Sequence of chain 1.B:
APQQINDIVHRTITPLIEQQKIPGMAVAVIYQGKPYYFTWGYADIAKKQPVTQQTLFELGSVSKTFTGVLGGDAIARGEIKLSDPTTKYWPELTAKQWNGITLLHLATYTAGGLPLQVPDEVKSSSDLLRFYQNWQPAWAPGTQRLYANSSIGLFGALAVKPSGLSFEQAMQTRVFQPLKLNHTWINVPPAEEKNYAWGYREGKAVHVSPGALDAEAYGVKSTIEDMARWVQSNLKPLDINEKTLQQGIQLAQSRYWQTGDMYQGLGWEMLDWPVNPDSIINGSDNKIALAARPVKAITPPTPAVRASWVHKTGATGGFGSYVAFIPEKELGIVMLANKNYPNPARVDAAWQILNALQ

Binding-site contacts:
Ligand atom N09 contacts residue NZ91 of chain 1.K at 3.6 Å.
Ligand atom S03 contacts residue TYR147 of chain 1.B at 4.0 Å.
Ligand atom N09 contacts residue ALA315 of chain 1.B at 2.8 Å (h-bond).
Ligand atom C05 contacts residue SER61 of chain 1.B at 3.8 Å.
Ligand atom O07 contacts residue ALA315 of chain 1.B at 4.0 Å.
Ligand atom O07 contacts residue ASN149 of chain 1.B at 3.6 Å (h-bond).
Ligand atom C12 contacts residue THR316 of chain 1.B at 3.5 Å.
Ligand atom C01 contacts residue LEU116 of chain 1.B at 3.7 Å (hydrophobic).
Ligand atom O08 contacts residue ASN149 of chain 1.B at 3.2 Å (h-bond).
Ligand atom C12 contacts residue ALA315 of chain 1.B at 3.7 Å (hydrophobic).
Ligand atom O14 contacts residue GLY314 of chain 1.B at 3.7 Å.
Ligand atom S06 contacts residue NZ91 of chain 1.K at 3.9 Å.
Ligand atom O07 contacts residue NZ91 of chain 1.K at 4.2 Å.
Ligand atom O15 contacts residue SER61 of chain 1.B at 2.6 Å (h-bond).
Ligand atom S06 contacts residue SER61 of chain 1.B at 3.7 Å.
Ligand atom C11 contacts residue NZ91 of chain 1.K at 3.7 Å.
Ligand atom O08 contacts residue GLN117 of chain 1.B at 2.9 Å (h-bond).
Ligand atom C13 contacts residue ALA315 of chain 1.B at 3.3 Å (hydrophobic).
Ligand atom O14 contacts residue ALA315 of chain 1.B at 3.4 Å (h-bond).
Ligand atom O07 contacts residue SER61 of chain 1.B at 2.8 Å (h-bond).
Ligand atom C13 contacts residue GLY314 of chain 1.B at 4.0 Å.
Ligand atom C12 contacts residue GLY317 of chain 1.B at 3.9 Å.
Ligand atom O08 contacts residue NZ91 of chain 1.K at 3.3 Å.
Ligand atom C12 contacts residue NZ91 of chain 1.K at 4.1 Å.
Ligand atom O15 contacts residue ALA315 of chain 1.B at 2.8 Å (h-bond).
Ligand atom C10 contacts residue ALA315 of chain 1.B at 3.5 Å (hydrophobic).
Ligand atom C13 contacts residue SER61 of chain 1.B at 3.1 Å.
Ligand atom C04 contacts residue SER61 of chain 1.B at 3.5 Å.
Ligand atom C02 contacts residue LEU290 of chain 1.B at 3.5 Å (hydrophobic).
Ligand atom C02 contacts residue TYR147 of chain 1.B at 4.1 Å (hydrophobic).
Ligand atom O07 contacts residue LYS64 of chain 1.B at 4.1 Å.
Ligand atom C01 contacts residue GLN117 of chain 1.B at 4.0 Å.
Ligand atom C02 contacts residue LEU116 of chain 1.B at 3.6 Å (hydrophobic).
Ligand atom S06 contacts residue ALA315 of chain 1.B at 4.1 Å.
Ligand atom O14 contacts residue SER61 of chain 1.B at 4.0 Å.
Ligand atom S06 contacts residue ASN149 of chain 1.B at 3.8 Å.
Ligand atom O15 contacts residue GLY314 of chain 1.B at 3.7 Å.
Ligand atom S03 contacts residue ASN286 of chain 1.B at 4.2 Å.
Ligand atom O07 contacts residue TYR218 of chain 1.B at 3.7 Å.
Ligand atom S03 contacts residue LEU290 of chain 1.B at 3.8 Å.

This protein binds this small molecule.
Small molecule (SMILES): O=C(O)c1sccc1S(=O)(=O)NC1CC1